Sequence of chain 1.A:
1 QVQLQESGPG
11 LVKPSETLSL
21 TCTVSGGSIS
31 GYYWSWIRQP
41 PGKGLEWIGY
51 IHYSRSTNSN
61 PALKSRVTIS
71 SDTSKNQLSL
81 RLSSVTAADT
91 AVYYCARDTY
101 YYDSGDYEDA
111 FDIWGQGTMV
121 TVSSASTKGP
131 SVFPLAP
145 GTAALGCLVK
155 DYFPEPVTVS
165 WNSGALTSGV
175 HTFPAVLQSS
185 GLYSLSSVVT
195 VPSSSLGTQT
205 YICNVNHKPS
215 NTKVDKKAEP

Sequence of chain 1.B:
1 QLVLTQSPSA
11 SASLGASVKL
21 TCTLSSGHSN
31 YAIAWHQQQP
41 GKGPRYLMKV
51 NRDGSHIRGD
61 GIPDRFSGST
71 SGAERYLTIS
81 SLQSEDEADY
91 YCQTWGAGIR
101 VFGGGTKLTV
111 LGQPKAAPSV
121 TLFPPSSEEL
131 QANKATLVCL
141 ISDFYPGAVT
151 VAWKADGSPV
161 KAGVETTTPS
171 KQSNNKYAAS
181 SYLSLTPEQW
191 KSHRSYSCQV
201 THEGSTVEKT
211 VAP

Binding-site contacts:
Ligand atom O5 contacts residue ARG52 of chain 1.B at 3.0 Å (salt-bridge).
Ligand atom C7 contacts residue TYR101 of chain 1.A at 3.6 Å (hydrophobic).
Ligand atom O4 contacts residue TYR107 of chain 1.A at 3.3 Å (h-bond).
Ligand atom O4 contacts residue ARG55 of chain 1.A at 2.8 Å (salt-bridge).
Ligand atom O7 contacts residue GLY98 of chain 1.B at 3.2 Å (h-bond).
Ligand atom N2 contacts residue TYR101 of chain 1.A at 2.8 Å (h-bond).
Ligand atom C3 contacts residue TYR107 of chain 1.A at 3.6 Å (hydrophobic).
Ligand atom C8 contacts residue ALA97 of chain 1.B at 3.6 Å (hydrophobic).
Ligand atom C4 contacts residue ASP109 of chain 1.A at 3.5 Å.
Ligand atom O3 contacts residue ARG55 of chain 1.A at 3.0 Å (salt-bridge).
Ligand atom O3 contacts residue ASP109 of chain 1.A at 2.7 Å (salt-bridge).
Ligand atom C1 contacts residue ARG52 of chain 1.B at 3.5 Å.
Ligand atom O7 contacts residue GLY96 of chain 1.B at 3.5 Å (h-bond).
Ligand atom C7 contacts residue TYR50 of chain 1.A at 3.4 Å (hydrophobic).
Ligand atom O4 contacts residue ASN30 of chain 1.B at 2.9 Å (h-bond).
Ligand atom O4 contacts residue ASP109 of chain 1.A at 2.4 Å (salt-bridge).
Ligand atom O3 contacts residue ARG100 of chain 1.B at 2.9 Å (salt-bridge).
Ligand atom C4 contacts residue TRP95 of chain 1.B at 3.5 Å (hydrophobic).
Ligand atom C2 contacts residue ARG52 of chain 1.B at 3.5 Å.
Ligand atom O7 contacts residue ALA32 of chain 1.B at 2.7 Å (h-bond).
Ligand atom C8 contacts residue ARG55 of chain 1.A at 3.7 Å.
Ligand atom C8 contacts residue TYR33 of chain 1.A at 3.5 Å (hydrophobic).
Ligand atom O7 contacts residue ARG100 of chain 1.B at 3.2 Å (salt-bridge).
Ligand atom C8 contacts residue TYR50 of chain 1.A at 3.4 Å (hydrophobic).
Ligand atom N2 contacts residue ASP109 of chain 1.A at 3.4 Å (salt-bridge).
Ligand atom C8 contacts residue TYR101 of chain 1.A at 3.4 Å (hydrophobic).
Ligand atom C2 contacts residue GLY96 of chain 1.B at 3.5 Å.
Ligand atom O3 contacts residue TRP95 of chain 1.B at 3.5 Å.
Ligand atom C8 contacts residue TYR31 of chain 1.B at 3.7 Å (hydrophobic).
Ligand atom O6 contacts residue ALA97 of chain 1.B at 3.3 Å.
Ligand atom C5 contacts residue TYR107 of chain 1.A at 3.4 Å (hydrophobic).
Ligand atom O7 contacts residue ASN58 of chain 1.A at 3.1 Å (h-bond).
Ligand atom N2 contacts residue TYR31 of chain 1.B at 3.4 Å (h-bond).
Ligand atom O6 contacts residue ARG52 of chain 1.B at 3.2 Å (salt-bridge).
Ligand atom C3 contacts residue ASP109 of chain 1.A at 3.6 Å.
Ligand atom C8 contacts residue TRP95 of chain 1.B at 3.1 Å (hydrophobic).
Ligand atom O4 contacts residue TYR101 of chain 1.A at 3.3 Å (h-bond).
Ligand atom O7 contacts residue TYR31 of chain 1.B at 3.4 Å.
Ligand atom O7 contacts residue TYR50 of chain 1.A at 2.7 Å (h-bond).
Ligand atom O5 contacts residue ALA97 of chain 1.B at 3.4 Å.

This small molecule binds to this protein.
Small molecule (SMILES): CC(=O)N[C@@H]1[C@@H](O)[C@H](O)[C@@H](CO[C@@H]2O[C@H](CO[C@@H]3O[C@H](CO[C@@H]4O[C@H](CO[C@@H]5O[C@H](CO)[C@@H](O)[C@H](O)[C@H]5NC(C)=O)[C@@H](O)[C@H](O)[C@H]4NC(C)=O)[C@@H](O)[C@H](O)[C@H]3NC(C)=O)[C@@H](O)[C@H](O)[C@H]2NC(C)=O)O[C@H]1O